Sequence of chain 46.B:
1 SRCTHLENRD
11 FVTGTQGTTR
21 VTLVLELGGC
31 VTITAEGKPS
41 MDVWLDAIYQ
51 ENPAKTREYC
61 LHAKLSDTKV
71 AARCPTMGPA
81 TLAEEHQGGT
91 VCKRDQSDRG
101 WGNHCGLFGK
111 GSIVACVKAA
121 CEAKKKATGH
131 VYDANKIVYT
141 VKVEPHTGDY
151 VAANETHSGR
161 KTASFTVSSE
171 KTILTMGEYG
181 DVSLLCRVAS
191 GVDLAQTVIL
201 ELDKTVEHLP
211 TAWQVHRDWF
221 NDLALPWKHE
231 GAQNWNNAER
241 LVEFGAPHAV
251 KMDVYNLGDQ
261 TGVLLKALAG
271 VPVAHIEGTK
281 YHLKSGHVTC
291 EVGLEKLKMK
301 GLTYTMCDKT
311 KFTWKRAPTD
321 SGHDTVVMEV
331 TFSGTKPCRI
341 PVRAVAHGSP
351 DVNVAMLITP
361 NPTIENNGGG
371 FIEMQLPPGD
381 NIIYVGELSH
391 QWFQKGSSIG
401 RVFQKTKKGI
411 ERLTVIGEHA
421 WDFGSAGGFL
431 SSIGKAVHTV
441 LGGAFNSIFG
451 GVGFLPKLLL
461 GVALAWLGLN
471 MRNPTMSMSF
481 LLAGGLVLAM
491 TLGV

The protein below binds the small molecule below.
Small molecule (SMILES): CC(=O)N[C@H]1[C@H](O[C@H]2[C@H](O)[C@@H](NC(C)=O)CO[C@@H]2CO[C@@H]2O[C@@H](C)[C@@H](O)[C@@H](O)[C@@H]2O)O[C@H](CO)[C@@H](O)[C@@H]1O

Sequence of chain 46.A:
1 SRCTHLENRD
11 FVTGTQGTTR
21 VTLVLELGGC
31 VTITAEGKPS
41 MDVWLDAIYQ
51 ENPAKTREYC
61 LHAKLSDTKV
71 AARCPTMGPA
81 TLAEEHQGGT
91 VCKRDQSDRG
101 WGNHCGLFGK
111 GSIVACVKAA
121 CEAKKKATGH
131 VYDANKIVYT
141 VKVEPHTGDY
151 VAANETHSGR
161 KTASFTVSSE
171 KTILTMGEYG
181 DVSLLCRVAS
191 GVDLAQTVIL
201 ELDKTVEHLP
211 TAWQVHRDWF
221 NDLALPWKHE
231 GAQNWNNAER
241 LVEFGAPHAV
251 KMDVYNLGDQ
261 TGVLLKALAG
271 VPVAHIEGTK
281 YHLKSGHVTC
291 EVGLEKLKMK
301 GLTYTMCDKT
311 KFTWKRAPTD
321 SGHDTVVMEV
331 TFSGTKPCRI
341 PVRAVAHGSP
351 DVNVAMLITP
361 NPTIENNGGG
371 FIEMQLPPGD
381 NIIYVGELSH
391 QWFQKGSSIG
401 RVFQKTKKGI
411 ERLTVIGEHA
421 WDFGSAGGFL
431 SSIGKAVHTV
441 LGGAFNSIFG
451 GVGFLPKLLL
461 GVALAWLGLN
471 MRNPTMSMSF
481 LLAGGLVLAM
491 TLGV

Binding-site contacts:
Ligand atom O5 contacts residue ASN154 of chain 46.A at 2.3 Å (h-bond).
Ligand atom O5 contacts residue HIS104 of chain 46.B at 3.1 Å.
Ligand atom C6 contacts residue HIS104 of chain 46.B at 3.5 Å.
Ligand atom N2 contacts residue ASN154 of chain 46.A at 2.9 Å (h-bond).
Ligand atom C3 contacts residue ASN154 of chain 46.A at 3.8 Å.
Ligand atom C4 contacts residue ASN154 of chain 46.A at 4.2 Å.
Ligand atom C4 contacts residue HIS104 of chain 46.B at 4.5 Å.
Ligand atom C5 contacts residue HIS104 of chain 46.B at 3.2 Å.
Ligand atom C8 contacts residue HIS104 of chain 46.B at 4.5 Å.
Ligand atom C6 contacts residue VAL250 of chain 46.B at 4.3 Å (hydrophobic).
Ligand atom C2 contacts residue ASN154 of chain 46.A at 2.4 Å.
Ligand atom C8 contacts residue ASN154 of chain 46.A at 3.7 Å.
Ligand atom C1 contacts residue HIS104 of chain 46.B at 3.7 Å.
Ligand atom C1 contacts residue ASN154 of chain 46.A at 1.4 Å.
Ligand atom C5 contacts residue ASN154 of chain 46.A at 3.6 Å.
Ligand atom O7 contacts residue ASN154 of chain 46.A at 3.4 Å (h-bond).
Ligand atom C7 contacts residue ASN154 of chain 46.A at 3.4 Å.